Binding-site contacts:
Ligand atom C1 contacts residue ASN107 of chain 1.A at 1.4 Å.
Ligand atom C8 contacts residue THR144 of chain 1.A at 3.9 Å.
Ligand atom O7 contacts residue PHE142 of chain 1.A at 4.0 Å.
Ligand atom N2 contacts residue ASN107 of chain 1.A at 3.1 Å (h-bond).
Ligand atom C3 contacts residue ASN107 of chain 1.A at 3.8 Å.
Ligand atom C2 contacts residue ASN107 of chain 1.A at 2.5 Å.
Ligand atom C8 contacts residue PHE142 of chain 1.A at 3.9 Å (hydrophobic).
Ligand atom C5 contacts residue ASN107 of chain 1.A at 3.6 Å.
Ligand atom C4 contacts residue ASN107 of chain 1.A at 4.1 Å.
Ligand atom O7 contacts residue ASN107 of chain 1.A at 3.5 Å (h-bond).
Ligand atom C7 contacts residue PHE142 of chain 1.A at 4.1 Å (hydrophobic).
Ligand atom O5 contacts residue ASN107 of chain 1.A at 2.3 Å (h-bond).
Ligand atom C8 contacts residue GLU147 of chain 1.A at 4.1 Å.
Ligand atom C8 contacts residue SER143 of chain 1.A at 3.9 Å.
Ligand atom C7 contacts residue ASN107 of chain 1.A at 3.5 Å.

Sequence of chain 1.A:
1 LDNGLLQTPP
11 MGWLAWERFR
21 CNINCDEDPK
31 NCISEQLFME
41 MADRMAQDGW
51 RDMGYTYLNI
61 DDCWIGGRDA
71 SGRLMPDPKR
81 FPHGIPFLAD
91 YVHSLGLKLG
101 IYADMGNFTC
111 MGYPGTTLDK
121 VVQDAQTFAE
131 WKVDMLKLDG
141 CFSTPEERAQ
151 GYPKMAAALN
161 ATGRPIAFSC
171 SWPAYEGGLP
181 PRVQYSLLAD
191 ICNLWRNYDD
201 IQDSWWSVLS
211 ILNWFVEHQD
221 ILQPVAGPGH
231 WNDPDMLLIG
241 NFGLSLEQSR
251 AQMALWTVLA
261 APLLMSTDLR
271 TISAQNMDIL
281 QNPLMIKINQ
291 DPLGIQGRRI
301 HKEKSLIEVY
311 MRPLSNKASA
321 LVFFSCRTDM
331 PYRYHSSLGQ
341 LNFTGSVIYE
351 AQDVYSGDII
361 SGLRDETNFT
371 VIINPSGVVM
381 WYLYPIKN

The small molecule below binds the protein below.
Small molecule (SMILES): CC(=O)N[C@H]1[C@H](O[C@H]2[C@H](O)[C@@H](NC(C)=O)CO[C@@H]2CO)O[C@H](CO)[C@@H](O[C@@H]2O[C@H](CO)[C@@H](O)[C@H](O)[C@@H]2O)[C@@H]1O